A protein and the small-molecule ligand that binds it are described below.
Small molecule (SMILES): NC(N)=NCCC[C@H](NC(=O)[C@@H]1CCCN1)C(=O)N[C@H](C=O)CC1=NC=NC1

Binding-site contacts:
Ligand atom CB contacts residue GLU894 of chain 55.T at 4.2 Å.
Ligand atom CB contacts residue ARG649 of chain 55.T at 3.6 Å.
Ligand atom O contacts residue TYR619 of chain 55.T at 3.9 Å.
Ligand atom CA contacts residue TYR619 of chain 55.T at 3.8 Å (hydrophobic).
Ligand atom CG contacts residue PHE896 of chain 55.T at 3.4 Å (hydrophobic).
Ligand atom C contacts residue TYR619 of chain 55.T at 3.4 Å (hydrophobic).
Ligand atom CE1 contacts residue MET843 of chain 55.T at 4.1 Å (hydrophobic).
Ligand atom ND1 contacts residue GLU894 of chain 55.T at 3.9 Å.
Ligand atom CD2 contacts residue ARG845 of chain 55.T at 3.8 Å.
Ligand atom CA contacts residue TYR619 of chain 55.T at 3.6 Å (hydrophobic).
Ligand atom N contacts residue ASN617 of chain 55.T at 2.8 Å (h-bond).
Ligand atom C contacts residue ARG649 of chain 55.T at 3.8 Å.
Ligand atom N contacts residue TYR619 of chain 55.T at 3.4 Å.
Ligand atom CA contacts residue ARG649 of chain 55.T at 4.0 Å.
Ligand atom N contacts residue TYR619 of chain 55.T at 3.7 Å.
Ligand atom C contacts residue ARG649 of chain 55.T at 4.2 Å.
Ligand atom CB contacts residue PHE896 of chain 55.T at 3.9 Å (hydrophobic).
Ligand atom CG contacts residue ARG46 of chain 55.V at 3.7 Å.
Ligand atom CB contacts residue CYS621 of chain 55.T at 3.7 Å (hydrophobic).
Ligand atom CA contacts residue CYS621 of chain 55.T at 3.1 Å (hydrophobic).
Ligand atom N contacts residue CYS621 of chain 55.T at 3.2 Å (h-bond).
Ligand atom CD contacts residue CYS621 of chain 55.T at 4.2 Å (hydrophobic).
Ligand atom CE1 contacts residue LEU348 of chain 55.T at 4.0 Å (hydrophobic).
Ligand atom CG contacts residue ASN617 of chain 55.T at 3.6 Å.
Ligand atom CA contacts residue ASN617 of chain 55.T at 4.2 Å.
Ligand atom CD contacts residue ARG46 of chain 55.V at 3.9 Å.
Ligand atom O contacts residue ARG649 of chain 55.T at 3.2 Å (salt-bridge).
Ligand atom N contacts residue ASP618 of chain 55.T at 3.5 Å (salt-bridge).
Ligand atom C contacts residue ASN617 of chain 55.T at 4.2 Å.
Ligand atom CD2 contacts residue GLU894 of chain 55.T at 4.2 Å.
Ligand atom CD contacts residue ASN617 of chain 55.T at 2.8 Å.
Ligand atom CG contacts residue GLU894 of chain 55.T at 3.8 Å.
Ligand atom CB contacts residue TYR619 of chain 55.T at 4.0 Å (hydrophobic).
Ligand atom N contacts residue ARG649 of chain 55.T at 3.8 Å.
Ligand atom CE1 contacts residue GLU894 of chain 55.T at 4.3 Å.
Ligand atom ND1 contacts residue LEU348 of chain 55.T at 4.2 Å.
Ligand atom CA contacts residue ARG649 of chain 55.T at 3.9 Å.
Ligand atom O contacts residue ARG845 of chain 55.T at 4.2 Å.
Ligand atom CB contacts residue ARG649 of chain 55.T at 3.8 Å.
Ligand atom CB contacts residue TYR619 of chain 55.T at 3.1 Å (hydrophobic).

Sequence of chain 55.T:
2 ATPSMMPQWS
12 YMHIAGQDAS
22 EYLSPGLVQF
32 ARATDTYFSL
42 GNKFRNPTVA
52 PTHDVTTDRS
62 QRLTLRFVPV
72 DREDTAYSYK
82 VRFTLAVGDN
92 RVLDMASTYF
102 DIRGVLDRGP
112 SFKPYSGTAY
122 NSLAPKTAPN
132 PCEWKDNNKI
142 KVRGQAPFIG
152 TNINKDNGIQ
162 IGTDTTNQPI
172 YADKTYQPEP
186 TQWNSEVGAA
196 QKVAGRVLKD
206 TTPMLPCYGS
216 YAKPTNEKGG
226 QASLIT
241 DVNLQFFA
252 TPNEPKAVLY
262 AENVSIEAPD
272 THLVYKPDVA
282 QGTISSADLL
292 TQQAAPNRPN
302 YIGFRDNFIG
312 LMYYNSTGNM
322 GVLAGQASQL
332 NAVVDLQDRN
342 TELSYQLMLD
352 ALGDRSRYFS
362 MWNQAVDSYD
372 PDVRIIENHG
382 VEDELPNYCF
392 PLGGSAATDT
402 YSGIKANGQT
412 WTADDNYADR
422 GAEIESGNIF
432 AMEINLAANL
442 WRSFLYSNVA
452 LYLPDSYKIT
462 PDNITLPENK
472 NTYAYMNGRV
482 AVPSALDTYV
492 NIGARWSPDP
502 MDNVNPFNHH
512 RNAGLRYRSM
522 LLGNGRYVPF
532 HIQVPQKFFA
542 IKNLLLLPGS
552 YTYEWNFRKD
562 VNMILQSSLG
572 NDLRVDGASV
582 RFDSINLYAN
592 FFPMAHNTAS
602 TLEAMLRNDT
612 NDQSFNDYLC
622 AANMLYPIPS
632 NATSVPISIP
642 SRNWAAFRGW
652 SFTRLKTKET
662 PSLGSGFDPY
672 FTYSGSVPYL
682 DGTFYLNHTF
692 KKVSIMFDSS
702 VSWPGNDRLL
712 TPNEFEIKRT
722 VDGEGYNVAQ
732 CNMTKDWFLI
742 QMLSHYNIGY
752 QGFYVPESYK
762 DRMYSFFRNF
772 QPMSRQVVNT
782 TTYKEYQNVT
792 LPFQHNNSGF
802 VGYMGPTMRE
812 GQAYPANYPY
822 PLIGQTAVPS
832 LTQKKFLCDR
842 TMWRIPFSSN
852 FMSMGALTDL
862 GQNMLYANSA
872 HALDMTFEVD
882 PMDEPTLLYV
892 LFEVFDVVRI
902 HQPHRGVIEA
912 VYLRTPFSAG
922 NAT

Sequence of chain 55.V:
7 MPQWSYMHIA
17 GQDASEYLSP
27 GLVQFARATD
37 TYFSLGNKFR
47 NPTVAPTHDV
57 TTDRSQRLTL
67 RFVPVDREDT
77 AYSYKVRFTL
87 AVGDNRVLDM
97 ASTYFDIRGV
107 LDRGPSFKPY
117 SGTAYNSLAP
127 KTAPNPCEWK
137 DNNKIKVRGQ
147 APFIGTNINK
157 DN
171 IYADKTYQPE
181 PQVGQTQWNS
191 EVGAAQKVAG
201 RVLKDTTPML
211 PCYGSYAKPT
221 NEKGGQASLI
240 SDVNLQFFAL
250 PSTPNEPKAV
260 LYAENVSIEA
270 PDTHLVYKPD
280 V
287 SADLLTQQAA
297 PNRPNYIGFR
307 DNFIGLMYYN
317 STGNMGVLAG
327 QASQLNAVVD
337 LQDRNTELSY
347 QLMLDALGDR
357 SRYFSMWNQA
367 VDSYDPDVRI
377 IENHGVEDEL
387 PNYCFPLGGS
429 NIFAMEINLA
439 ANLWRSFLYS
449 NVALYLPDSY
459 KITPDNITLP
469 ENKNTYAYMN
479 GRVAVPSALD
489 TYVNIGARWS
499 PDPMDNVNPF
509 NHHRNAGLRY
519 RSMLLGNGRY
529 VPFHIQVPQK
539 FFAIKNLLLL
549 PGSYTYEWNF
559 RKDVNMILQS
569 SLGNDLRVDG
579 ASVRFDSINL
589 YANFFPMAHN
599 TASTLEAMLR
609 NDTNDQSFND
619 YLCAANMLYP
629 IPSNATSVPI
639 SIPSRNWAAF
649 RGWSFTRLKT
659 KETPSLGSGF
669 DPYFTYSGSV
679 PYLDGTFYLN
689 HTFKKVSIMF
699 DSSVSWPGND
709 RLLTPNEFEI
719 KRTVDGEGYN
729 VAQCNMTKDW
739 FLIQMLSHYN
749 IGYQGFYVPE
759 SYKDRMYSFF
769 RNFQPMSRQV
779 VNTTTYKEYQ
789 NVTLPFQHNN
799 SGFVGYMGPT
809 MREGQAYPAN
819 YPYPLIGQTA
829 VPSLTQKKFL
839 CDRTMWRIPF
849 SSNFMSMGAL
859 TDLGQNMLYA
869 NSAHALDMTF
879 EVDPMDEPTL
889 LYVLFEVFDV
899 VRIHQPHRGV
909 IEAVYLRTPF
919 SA